Binding-site contacts:
Ligand atom C1 contacts residue ASN30 of chain 1.A at 1.4 Å.
Ligand atom N2 contacts residue LYS33 of chain 1.A at 3.7 Å.
Ligand atom N2 contacts residue ASN30 of chain 1.A at 3.1 Å (h-bond).
Ligand atom C6 contacts residue LYS207 of chain 1.A at 4.3 Å.
Ligand atom C8 contacts residue LYS33 of chain 1.A at 3.5 Å.
Ligand atom C5 contacts residue ASN30 of chain 1.A at 3.6 Å.
Ligand atom O3 contacts residue THR32 of chain 1.A at 4.2 Å.
Ligand atom C2 contacts residue ASN30 of chain 1.A at 2.5 Å.
Ligand atom C1 contacts residue LYS207 of chain 1.A at 4.5 Å.
Ligand atom C4 contacts residue ASN30 of chain 1.A at 4.0 Å.
Ligand atom C7 contacts residue ASN30 of chain 1.A at 4.3 Å.
Ligand atom C2 contacts residue THR32 of chain 1.A at 4.4 Å.
Ligand atom C4 contacts residue THR32 of chain 1.A at 3.9 Å.
Ligand atom O7 contacts residue LYS33 of chain 1.A at 4.0 Å.
Ligand atom C5 contacts residue LYS207 of chain 1.A at 4.5 Å.
Ligand atom O5 contacts residue ASN30 of chain 1.A at 2.3 Å (h-bond).
Ligand atom O6 contacts residue LYS207 of chain 1.A at 3.1 Å (salt-bridge).
Ligand atom C3 contacts residue THR32 of chain 1.A at 4.4 Å.
Ligand atom C2 contacts residue LYS33 of chain 1.A at 4.3 Å.
Ligand atom C6 contacts residue ASN30 of chain 1.A at 4.3 Å.
Ligand atom C7 contacts residue LYS33 of chain 1.A at 3.8 Å.
Ligand atom O5 contacts residue LYS207 of chain 1.A at 3.9 Å.
Ligand atom O6 contacts residue LEU208 of chain 1.A at 3.6 Å.
Ligand atom C3 contacts residue ASN30 of chain 1.A at 3.8 Å.

The protein below binds the small molecule below.
Small molecule (SMILES): CC(=O)N[C@@H]1[C@@H](O)[C@H](O)[C@@H](CO)O[C@H]1O

Sequence of chain 1.A:
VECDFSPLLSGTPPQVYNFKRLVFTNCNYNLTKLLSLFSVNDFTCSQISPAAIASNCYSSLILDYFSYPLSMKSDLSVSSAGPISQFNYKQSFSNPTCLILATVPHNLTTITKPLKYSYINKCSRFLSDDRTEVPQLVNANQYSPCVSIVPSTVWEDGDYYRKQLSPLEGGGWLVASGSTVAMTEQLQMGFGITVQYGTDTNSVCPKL